Sequence of chain 1.A:
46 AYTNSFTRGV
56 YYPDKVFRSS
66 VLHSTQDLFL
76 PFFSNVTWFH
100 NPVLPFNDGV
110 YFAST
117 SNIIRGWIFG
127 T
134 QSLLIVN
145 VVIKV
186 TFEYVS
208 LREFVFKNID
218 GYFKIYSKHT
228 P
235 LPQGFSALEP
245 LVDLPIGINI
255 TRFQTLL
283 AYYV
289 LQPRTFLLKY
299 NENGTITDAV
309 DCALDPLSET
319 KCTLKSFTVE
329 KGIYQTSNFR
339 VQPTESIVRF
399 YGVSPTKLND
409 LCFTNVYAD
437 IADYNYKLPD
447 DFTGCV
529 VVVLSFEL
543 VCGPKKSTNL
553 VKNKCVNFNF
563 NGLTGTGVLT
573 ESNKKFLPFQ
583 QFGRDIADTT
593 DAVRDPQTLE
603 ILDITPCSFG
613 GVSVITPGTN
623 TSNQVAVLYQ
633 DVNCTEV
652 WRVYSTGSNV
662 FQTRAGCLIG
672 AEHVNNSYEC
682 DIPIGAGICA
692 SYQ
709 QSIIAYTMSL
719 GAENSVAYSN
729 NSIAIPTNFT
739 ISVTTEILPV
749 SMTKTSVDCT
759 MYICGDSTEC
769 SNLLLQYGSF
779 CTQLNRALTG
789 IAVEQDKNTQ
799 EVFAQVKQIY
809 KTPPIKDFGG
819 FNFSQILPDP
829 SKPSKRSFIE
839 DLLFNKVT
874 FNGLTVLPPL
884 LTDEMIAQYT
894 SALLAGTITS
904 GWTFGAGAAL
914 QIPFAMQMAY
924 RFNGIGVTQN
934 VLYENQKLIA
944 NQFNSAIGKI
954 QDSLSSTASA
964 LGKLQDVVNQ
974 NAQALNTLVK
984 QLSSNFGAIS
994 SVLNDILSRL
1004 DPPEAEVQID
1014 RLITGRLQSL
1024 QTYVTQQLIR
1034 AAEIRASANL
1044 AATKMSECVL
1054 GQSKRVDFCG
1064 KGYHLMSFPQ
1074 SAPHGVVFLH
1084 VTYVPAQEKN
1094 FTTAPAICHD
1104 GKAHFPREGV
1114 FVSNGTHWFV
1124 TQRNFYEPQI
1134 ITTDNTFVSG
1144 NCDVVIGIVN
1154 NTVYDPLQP

Binding-site contacts:
Ligand atom C5 contacts residue PHE1122 of chain 1.A at 4.1 Å (hydrophobic).
Ligand atom C1 contacts residue HIS1120 of chain 1.A at 3.9 Å.
Ligand atom C7 contacts residue HIS1120 of chain 1.A at 4.5 Å.
Ligand atom C8 contacts residue ASN1117 of chain 1.A at 4.5 Å.
Ligand atom C5 contacts residue HIS1120 of chain 1.A at 3.5 Å.
Ligand atom C8 contacts residue HIS1120 of chain 1.A at 4.5 Å.
Ligand atom O5 contacts residue ASN1117 of chain 1.A at 2.4 Å (h-bond).
Ligand atom C2 contacts residue HIS1120 of chain 1.A at 4.3 Å.
Ligand atom C1 contacts residue ASN1117 of chain 1.A at 1.4 Å.
Ligand atom C5 contacts residue ASN1117 of chain 1.A at 3.7 Å.
Ligand atom O7 contacts residue ASN1117 of chain 1.A at 4.5 Å.
Ligand atom C4 contacts residue ASN1117 of chain 1.A at 4.2 Å.
Ligand atom C7 contacts residue THR1119 of chain 1.A at 4.5 Å.
Ligand atom C3 contacts residue HIS1120 of chain 1.A at 3.8 Å.
Ligand atom C1 contacts residue THR1119 of chain 1.A at 3.9 Å.
Ligand atom C8 contacts residue THR1119 of chain 1.A at 3.8 Å.
Ligand atom N2 contacts residue ASN1117 of chain 1.A at 2.9 Å (h-bond).
Ligand atom C4 contacts residue HIS1120 of chain 1.A at 3.9 Å.
Ligand atom C3 contacts residue ASN1117 of chain 1.A at 3.8 Å.
Ligand atom C3 contacts residue THR1119 of chain 1.A at 4.1 Å.
Ligand atom C2 contacts residue ASN1117 of chain 1.A at 2.5 Å.
Ligand atom C2 contacts residue THR1119 of chain 1.A at 4.0 Å.
Ligand atom C6 contacts residue PHE1122 of chain 1.A at 3.7 Å (hydrophobic).
Ligand atom O4 contacts residue HIS1120 of chain 1.A at 3.5 Å.
Ligand atom C6 contacts residue HIS1120 of chain 1.A at 4.5 Å.
Ligand atom C7 contacts residue ASN1117 of chain 1.A at 3.9 Å.
Ligand atom O5 contacts residue HIS1120 of chain 1.A at 4.1 Å.
Ligand atom O5 contacts residue PHE1122 of chain 1.A at 4.0 Å.
Ligand atom N2 contacts residue THR1119 of chain 1.A at 3.5 Å (h-bond).

A protein and the small-molecule ligand that binds it are described below.
Small molecule (SMILES): CC(=O)N[C@H]1[C@H](O[C@H]2[C@H](O)[C@@H](NC(C)=O)CO[C@@H]2CO)O[C@H](CO)[C@@H](O)[C@@H]1O